Binding-site contacts:
Ligand atom O1A contacts residue ALA18 of chain 1.A at 2.8 Å (h-bond).
Ligand atom O2B contacts residue SER17 of chain 1.A at 2.9 Å (h-bond).
Ligand atom N2 contacts residue ASP119 of chain 1.A at 2.9 Å (salt-bridge).
Ligand atom O1A contacts residue GLY15 of chain 1.A at 3.2 Å.
Ligand atom C2' contacts residue VAL29 of chain 1.A at 3.5 Å (hydrophobic).
Ligand atom O6 contacts residue SER145 of chain 1.A at 3.4 Å.
Ligand atom O3G contacts residue LYS16 of chain 1.A at 2.6 Å (salt-bridge).
Ligand atom O2A contacts residue TYR32 of chain 1.A at 3.5 Å.
Ligand atom N7 contacts residue ASN116 of chain 1.A at 3.1 Å (h-bond).
Ligand atom O2' contacts residue VAL29 of chain 1.A at 2.7 Å (h-bond).
Ligand atom O6 contacts residue ASP119 of chain 1.A at 3.5 Å (salt-bridge).
Ligand atom O3' contacts residue ASP30 of chain 1.A at 2.9 Å (salt-bridge).
Ligand atom N3B contacts residue TYR32 of chain 1.A at 3.4 Å.
Ligand atom O1B contacts residue LYS16 of chain 1.A at 2.8 Å (salt-bridge).
Ligand atom O1B contacts residue GLY15 of chain 1.A at 3.0 Å (h-bond).
Ligand atom O2B contacts residue LYS16 of chain 1.A at 3.5 Å (salt-bridge).
Ligand atom O2' contacts residue PHE28 of chain 1.A at 3.2 Å.
Ligand atom O2G contacts residue MG1 of chain 1.D at 2.1 Å.
Ligand atom O1G contacts residue PRO34 of chain 1.A at 3.4 Å.
Ligand atom PG contacts residue MG1 of chain 1.D at 3.2 Å.
Ligand atom O1B contacts residue VAL14 of chain 1.A at 3.2 Å (h-bond).
Ligand atom O6 contacts residue ALA146 of chain 1.A at 2.8 Å (h-bond).
Ligand atom O2B contacts residue MG1 of chain 1.D at 2.1 Å.
Ligand atom O3G contacts residue GLY60 of chain 1.A at 2.8 Å (h-bond).
Ligand atom O1G contacts residue TYR32 of chain 1.A at 2.7 Å (h-bond).
Ligand atom O3A contacts residue GLY15 of chain 1.A at 3.2 Å (h-bond).
Ligand atom C8 contacts residue GLY15 of chain 1.A at 3.5 Å.
Ligand atom O6 contacts residue LYS117 of chain 1.A at 3.3 Å.
Ligand atom C6 contacts residue LYS117 of chain 1.A at 3.5 Å.
Ligand atom O2' contacts residue ASP30 of chain 1.A at 3.1 Å (salt-bridge).
Ligand atom O2G contacts residue THR35 of chain 1.A at 2.9 Å (h-bond).
Ligand atom O6 contacts residue ASN116 of chain 1.A at 3.3 Å (h-bond).
Ligand atom O1B contacts residue GLY13 of chain 1.A at 3.5 Å (h-bond).
Ligand atom N1 contacts residue ASP119 of chain 1.A at 2.8 Å (salt-bridge).
Ligand atom O3G contacts residue GLY12 of chain 1.A at 3.4 Å.
Ligand atom O4' contacts residue LYS117 of chain 1.A at 3.2 Å (salt-bridge).
Ligand atom N3B contacts residue MG1 of chain 1.D at 3.3 Å.
Ligand atom PB contacts residue MG1 of chain 1.D at 3.2 Å.
Ligand atom O1A contacts residue SER17 of chain 1.A at 3.3 Å (h-bond).
Ligand atom N3B contacts residue GLY13 of chain 1.A at 3.1 Å (h-bond).

Sequence of chain 1.A:
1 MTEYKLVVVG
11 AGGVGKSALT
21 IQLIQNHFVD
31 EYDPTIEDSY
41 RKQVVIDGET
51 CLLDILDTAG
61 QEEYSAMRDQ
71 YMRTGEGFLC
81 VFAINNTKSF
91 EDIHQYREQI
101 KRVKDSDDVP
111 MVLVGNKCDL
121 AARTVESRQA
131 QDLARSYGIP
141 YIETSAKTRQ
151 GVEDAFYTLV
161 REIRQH

This protein binds this small molecule.
Small molecule (SMILES): Nc1nc2c(ncn2[C@@H]2O[C@H](CO[P](=O)(O)O[P](=O)(O)NP(=O)(O)O)[C@@H](O)[C@H]2O)c(=O)[nH]1